A protein and the small-molecule ligand that binds it are described below.
Small molecule (SMILES): Cc1cn([C@H]2C[C@H](O)[C@@H](COP(=O)(O)NP(=O)(O)OP(=O)(O)O)O2)c(=O)[nH]c1=O

Sequence of chain 1.O:
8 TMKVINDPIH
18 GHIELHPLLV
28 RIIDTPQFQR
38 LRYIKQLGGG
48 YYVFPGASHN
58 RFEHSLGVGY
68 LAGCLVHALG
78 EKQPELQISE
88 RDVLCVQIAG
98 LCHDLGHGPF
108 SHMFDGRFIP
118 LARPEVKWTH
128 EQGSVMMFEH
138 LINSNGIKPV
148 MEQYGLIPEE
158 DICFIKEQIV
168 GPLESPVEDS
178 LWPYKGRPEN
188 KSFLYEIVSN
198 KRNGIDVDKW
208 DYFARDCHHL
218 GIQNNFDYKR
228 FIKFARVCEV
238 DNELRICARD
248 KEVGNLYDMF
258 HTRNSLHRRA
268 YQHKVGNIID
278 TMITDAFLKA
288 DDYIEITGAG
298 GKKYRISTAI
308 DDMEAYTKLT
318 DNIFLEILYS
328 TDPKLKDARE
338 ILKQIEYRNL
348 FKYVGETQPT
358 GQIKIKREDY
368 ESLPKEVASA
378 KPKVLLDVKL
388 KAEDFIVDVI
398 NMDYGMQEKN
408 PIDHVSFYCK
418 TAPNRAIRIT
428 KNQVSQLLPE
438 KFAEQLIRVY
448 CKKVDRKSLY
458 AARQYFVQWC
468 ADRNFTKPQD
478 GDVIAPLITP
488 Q

Binding-site contacts:
Ligand atom O2G contacts residue MG1 of chain 1.JD at 2.7 Å.
Ligand atom O4 contacts residue TYR268 of chain 1.O at 3.6 Å (h-bond).
Ligand atom O3' contacts residue TYR209 of chain 1.O at 3.5 Å.
Ligand atom O2A contacts residue HIS104 of chain 1.O at 3.2 Å (h-bond).
Ligand atom O2A contacts residue HIS127 of chain 1.O at 3.0 Å (h-bond).
Ligand atom O2B contacts residue MG1 of chain 1.JD at 2.0 Å.
Ligand atom C2' contacts residue LEU44 of chain 1.O at 3.5 Å (hydrophobic).
Ligand atom O1A contacts residue ARG58 of chain 1.O at 2.6 Å (salt-bridge).
Ligand atom PA contacts residue ARG58 of chain 1.O at 3.5 Å.
Ligand atom C5M contacts residue ASP277 of chain 1.O at 3.6 Å.
Ligand atom O2A contacts residue HIS109 of chain 1.O at 3.5 Å (h-bond).
Ligand atom O1A contacts residue FE1 of chain 1.ID at 2.3 Å.
Ligand atom PA contacts residue ASP205 of chain 1.O at 3.6 Å.
Ligand atom PB contacts residue MG1 of chain 1.JD at 3.5 Å.
Ligand atom O1A contacts residue ASP101 of chain 1.O at 3.0 Å (salt-bridge).
Ligand atom O1G contacts residue TYR209 of chain 1.O at 2.4 Å (h-bond).
Ligand atom O2G contacts residue LYS206 of chain 1.O at 3.1 Å (salt-bridge).
Ligand atom O3' contacts residue ASP213 of chain 1.O at 2.8 Å (salt-bridge).
Ligand atom C3' contacts residue ASP213 of chain 1.O at 3.4 Å.
Ligand atom O1B contacts residue HIS127 of chain 1.O at 3.4 Å.
Ligand atom O4' contacts residue HIS109 of chain 1.O at 3.1 Å.
Ligand atom C2' contacts residue TYR268 of chain 1.O at 3.5 Å (hydrophobic).
Ligand atom O4 contacts residue GLN269 of chain 1.O at 3.5 Å (h-bond).
Ligand atom N3A contacts residue ASP205 of chain 1.O at 2.5 Å (salt-bridge).
Ligand atom PB contacts residue ASP205 of chain 1.O at 3.1 Å.
Ligand atom O5' contacts residue HIS109 of chain 1.O at 3.1 Å (h-bond).
Ligand atom O2A contacts residue ASP101 of chain 1.O at 3.4 Å (salt-bridge).
Ligand atom O3' contacts residue GLN43 of chain 1.O at 3.0 Å (h-bond).
Ligand atom O1G contacts residue LYS206 of chain 1.O at 3.3 Å.
Ligand atom O1G contacts residue ARG260 of chain 1.O at 3.6 Å (salt-bridge).
Ligand atom O2 contacts residue HIS264 of chain 1.O at 3.5 Å.
Ligand atom C5M contacts residue LEU44 of chain 1.O at 3.3 Å (hydrophobic).
Ligand atom O1A contacts residue ASP205 of chain 1.O at 3.5 Å (salt-bridge).
Ligand atom PA contacts residue FE1 of chain 1.ID at 3.3 Å.
Ligand atom C5' contacts residue TYR209 of chain 1.O at 3.5 Å (hydrophobic).
Ligand atom O2B contacts residue ASP205 of chain 1.O at 2.8 Å (salt-bridge).
Ligand atom PG contacts residue TYR209 of chain 1.O at 3.6 Å.
Ligand atom O4' contacts residue ARG58 of chain 1.O at 3.6 Å (salt-bridge).
Ligand atom O3G contacts residue ARG260 of chain 1.O at 3.1 Å (salt-bridge).
Ligand atom O1A contacts residue HIS61 of chain 1.O at 3.4 Å (h-bond).